Binding-site contacts:
Ligand atom CAB contacts residue TYR153 of chain 1.B at 3.4 Å (hydrophobic).
Ligand atom CAB contacts residue ALA265 of chain 1.B at 3.4 Å (hydrophobic).
Ligand atom CAD contacts residue TYR193 of chain 1.B at 3.5 Å (hydrophobic).
Ligand atom N_D contacts residue ASP184 of chain 1.B at 3.2 Å (salt-bridge).
Ligand atom C3D contacts residue HIS237 of chain 1.B at 3.5 Å.
Ligand atom C2B contacts residue TYR153 of chain 1.B at 3.7 Å (hydrophobic).
Ligand atom O1D contacts residue ARG231 of chain 1.B at 2.8 Å (salt-bridge).
Ligand atom O1D contacts residue TYR193 of chain 1.B at 3.7 Å.
Ligand atom O1A contacts residue SER251 of chain 1.B at 3.8 Å.
Ligand atom C4B contacts residue HIS267 of chain 1.B at 3.6 Å.
Ligand atom O2D contacts residue TYR193 of chain 1.B at 2.3 Å (h-bond).
Ligand atom O_B contacts residue MET151 of chain 1.B at 3.3 Å.
Ligand atom CHA contacts residue ILE185 of chain 1.B at 3.7 Å (hydrophobic).
Ligand atom N_B contacts residue MET244 of chain 1.B at 3.5 Å.
Ligand atom CGA contacts residue SER251 of chain 1.B at 3.0 Å.
Ligand atom CGD contacts residue ARG231 of chain 1.B at 3.4 Å.
Ligand atom O2A contacts residue ARG199 of chain 1.B at 3.1 Å.
Ligand atom O2A contacts residue SER251 of chain 1.B at 2.4 Å (h-bond).
Ligand atom CHB contacts residue TYR240 of chain 1.B at 2.4 Å (hydrophobic).
Ligand atom CBD contacts residue HIS237 of chain 1.B at 3.5 Å.
Ligand atom CBC contacts residue CYS5 of chain 1.B at 1.8 Å (hydrophobic).
Ligand atom C4A contacts residue TYR240 of chain 1.B at 3.2 Å (hydrophobic).
Ligand atom CMC contacts residue CYS5 of chain 1.B at 3.6 Å (hydrophobic).
Ligand atom CMB contacts residue TYR153 of chain 1.B at 3.2 Å (hydrophobic).
Ligand atom CAC contacts residue CYS5 of chain 1.B at 3.0 Å (hydrophobic).
Ligand atom CBA contacts residue LEU263 of chain 1.B at 3.6 Å (hydrophobic).
Ligand atom O1A contacts residue SER249 of chain 1.B at 3.5 Å (h-bond).
Ligand atom CMB contacts residue ILE185 of chain 1.B at 3.5 Å (hydrophobic).
Ligand atom CAD contacts residue HIS237 of chain 1.B at 3.7 Å.
Ligand atom O_B contacts residue HIS267 of chain 1.B at 3.1 Å.
Ligand atom O1A contacts residue HIS237 of chain 1.B at 3.4 Å (h-bond).
Ligand atom C1B contacts residue TYR240 of chain 1.B at 3.3 Å (hydrophobic).
Ligand atom CBB contacts residue MET151 of chain 1.B at 3.5 Å (hydrophobic).
Ligand atom CGD contacts residue TYR193 of chain 1.B at 3.0 Å (hydrophobic).
Ligand atom CBB contacts residue TYR153 of chain 1.B at 3.7 Å (hydrophobic).
Ligand atom CBA contacts residue SER251 of chain 1.B at 3.7 Å.
Ligand atom CBB contacts residue VAL163 of chain 1.B at 3.4 Å (hydrophobic).
Ligand atom N_A contacts residue TYR240 of chain 1.B at 3.3 Å (h-bond).
Ligand atom O_B contacts residue MET244 of chain 1.B at 3.6 Å.
Ligand atom O1D contacts residue ILE10 of chain 1.B at 3.1 Å.

The small molecule below binds the protein below.
Small molecule (SMILES): C/C=C1/C(Cc2[nH]c(Cc3[nH]c(CC4=NC(=O)C(CC)=C4C)c(C)c3CCC(=O)O)c(CCC(=O)O)c2C)=NC(=O)[C@H]1C

Sequence of chain 1.B:
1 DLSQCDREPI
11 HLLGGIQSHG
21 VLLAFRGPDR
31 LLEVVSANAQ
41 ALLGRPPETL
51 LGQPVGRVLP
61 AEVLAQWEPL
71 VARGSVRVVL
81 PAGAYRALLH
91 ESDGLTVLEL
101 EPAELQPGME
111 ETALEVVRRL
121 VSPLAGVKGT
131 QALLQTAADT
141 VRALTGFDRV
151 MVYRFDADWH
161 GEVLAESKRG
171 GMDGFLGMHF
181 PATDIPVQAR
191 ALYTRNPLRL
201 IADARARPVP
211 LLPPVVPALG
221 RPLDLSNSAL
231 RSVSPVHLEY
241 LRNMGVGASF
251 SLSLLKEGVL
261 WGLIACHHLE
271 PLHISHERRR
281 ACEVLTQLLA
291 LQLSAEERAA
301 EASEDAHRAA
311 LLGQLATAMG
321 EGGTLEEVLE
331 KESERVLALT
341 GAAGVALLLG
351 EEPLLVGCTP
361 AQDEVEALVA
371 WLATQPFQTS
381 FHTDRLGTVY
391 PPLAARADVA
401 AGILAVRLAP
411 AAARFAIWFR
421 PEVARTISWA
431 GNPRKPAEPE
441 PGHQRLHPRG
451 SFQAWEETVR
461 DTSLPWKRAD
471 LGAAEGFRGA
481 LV